The small molecule below binds the protein below.
Small molecule (SMILES): CCCCC[C@H](CC(=O)NO)C(=O)N[C@H](C(=O)N1CCC[C@H]1CO)C(C)C

Binding-site contacts:
Ligand atom C3 contacts residue GLU134 of chain 1.B at 3.5 Å.
Ligand atom N14 contacts residue GLY90 of chain 1.B at 3.0 Å (h-bond).
Ligand atom O27 contacts residue PHE87 of chain 1.B at 3.8 Å.
Ligand atom C17 contacts residue GLY90 of chain 1.B at 3.3 Å.
Ligand atom C18 contacts residue ASP40 of chain 1.B at 3.8 Å.
Ligand atom O4 contacts residue LEU92 of chain 1.B at 3.1 Å (h-bond).
Ligand atom C12 contacts residue GLY90 of chain 1.B at 3.8 Å.
Ligand atom C17 contacts residue TYR98 of chain 1.B at 3.2 Å (hydrophobic).
Ligand atom O13 contacts residue GLY41 of chain 1.B at 3.1 Å.
Ligand atom O2 contacts residue HIS133 of chain 1.B at 3.1 Å.
Ligand atom O27 contacts residue ASP88 of chain 1.B at 2.6 Å (salt-bridge).
Ligand atom C5 contacts residue LEU92 of chain 1.B at 3.8 Å (hydrophobic).
Ligand atom N1 contacts residue GLY43 of chain 1.B at 3.4 Å (h-bond).
Ligand atom O2 contacts residue GLN48 of chain 1.B at 2.7 Å (h-bond).
Ligand atom O2 contacts residue GLU134 of chain 1.B at 2.6 Å (salt-bridge).
Ligand atom C6 contacts residue GLY90 of chain 1.B at 3.5 Å.
Ligand atom O2 contacts residue ZN1 of chain 1.J at 2.4 Å.
Ligand atom O4 contacts residue HIS133 of chain 1.B at 3.2 Å (h-bond).
Ligand atom N1 contacts residue HIS133 of chain 1.B at 3.5 Å.
Ligand atom N1 contacts residue GLU134 of chain 1.B at 2.4 Å (salt-bridge).
Ligand atom N1 contacts residue GLN48 of chain 1.B at 3.4 Å (h-bond).
Ligand atom C5 contacts residue GLY43 of chain 1.B at 3.2 Å.
Ligand atom O20 contacts residue GLY90 of chain 1.B at 2.9 Å (h-bond).
Ligand atom O2 contacts residue HIS137 of chain 1.B at 2.9 Å.
Ligand atom O20 contacts residue GLU89 of chain 1.B at 3.8 Å.
Ligand atom C10 contacts residue HIS133 of chain 1.B at 3.5 Å.
Ligand atom C7 contacts residue GLU134 of chain 1.B at 3.5 Å.
Ligand atom C9 contacts residue ILE130 of chain 1.B at 3.9 Å (hydrophobic).
Ligand atom O4 contacts residue ZN1 of chain 1.J at 2.0 Å.
Ligand atom C3 contacts residue GLY43 of chain 1.B at 3.7 Å.
Ligand atom O4 contacts residue GLN48 of chain 1.B at 3.1 Å (h-bond).
Ligand atom O13 contacts residue ILE42 of chain 1.B at 2.8 Å (h-bond).
Ligand atom C26 contacts residue ASP88 of chain 1.B at 3.5 Å.
Ligand atom O4 contacts residue CYS91 of chain 1.B at 3.2 Å (h-bond).
Ligand atom C3 contacts residue ZN1 of chain 1.J at 2.9 Å.
Ligand atom C3 contacts residue HIS133 of chain 1.B at 3.6 Å.
Ligand atom C8 contacts residue GLY90 of chain 1.B at 3.7 Å.
Ligand atom C3 contacts residue GLN48 of chain 1.B at 3.7 Å.
Ligand atom N1 contacts residue ZN1 of chain 1.J at 3.1 Å.
Ligand atom C9 contacts residue HIS133 of chain 1.B at 3.6 Å.

Sequence of chain 1.B:
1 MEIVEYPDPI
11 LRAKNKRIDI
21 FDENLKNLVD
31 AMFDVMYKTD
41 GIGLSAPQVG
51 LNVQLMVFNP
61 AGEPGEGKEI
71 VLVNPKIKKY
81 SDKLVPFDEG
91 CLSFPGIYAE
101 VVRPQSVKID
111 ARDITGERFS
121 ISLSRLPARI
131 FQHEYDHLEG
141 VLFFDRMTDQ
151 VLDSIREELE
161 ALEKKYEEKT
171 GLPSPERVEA